Sequence of chain 1.C:
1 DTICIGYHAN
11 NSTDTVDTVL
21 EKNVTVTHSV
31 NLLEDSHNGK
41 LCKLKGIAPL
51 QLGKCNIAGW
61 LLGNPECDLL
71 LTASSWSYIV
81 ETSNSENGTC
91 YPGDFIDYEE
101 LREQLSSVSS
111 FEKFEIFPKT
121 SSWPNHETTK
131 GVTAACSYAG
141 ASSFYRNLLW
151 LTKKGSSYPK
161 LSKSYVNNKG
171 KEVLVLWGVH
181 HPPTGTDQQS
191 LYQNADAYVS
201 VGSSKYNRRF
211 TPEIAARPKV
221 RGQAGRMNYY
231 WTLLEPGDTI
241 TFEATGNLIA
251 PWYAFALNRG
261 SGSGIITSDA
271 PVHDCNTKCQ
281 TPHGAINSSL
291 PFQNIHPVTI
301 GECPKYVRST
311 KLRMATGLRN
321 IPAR

Binding-site contacts:
Ligand atom C5 contacts residue ASN87 of chain 1.C at 3.6 Å.
Ligand atom C3 contacts residue ARG221 of chain 1.C at 3.2 Å.
Ligand atom C1 contacts residue ARG221 of chain 1.C at 4.5 Å.
Ligand atom C1 contacts residue GLU66 of chain 1.C at 4.3 Å.
Ligand atom O7 contacts residue CYS90 of chain 1.C at 3.2 Å.
Ligand atom O6 contacts residue GLU86 of chain 1.C at 3.5 Å (salt-bridge).
Ligand atom C7 contacts residue GLU66 of chain 1.C at 3.9 Å.
Ligand atom C7 contacts residue ASN64 of chain 1.C at 3.7 Å.
Ligand atom N2 contacts residue GLU66 of chain 1.C at 3.6 Å.
Ligand atom C8 contacts residue ASN87 of chain 1.C at 4.2 Å.
Ligand atom O3 contacts residue ARG221 of chain 1.C at 2.5 Å (salt-bridge).
Ligand atom C8 contacts residue CYS90 of chain 1.C at 4.0 Å (hydrophobic).
Ligand atom C1 contacts residue ASN87 of chain 1.C at 1.4 Å.
Ligand atom C3 contacts residue ASN87 of chain 1.C at 3.6 Å.
Ligand atom C6 contacts residue ARG221 of chain 1.C at 4.4 Å.
Ligand atom O5 contacts residue GLU86 of chain 1.C at 4.3 Å.
Ligand atom O6 contacts residue ARG221 of chain 1.C at 4.3 Å.
Ligand atom C7 contacts residue ASN87 of chain 1.C at 3.0 Å.
Ligand atom O7 contacts residue ASN64 of chain 1.C at 3.1 Å (h-bond).
Ligand atom C6 contacts residue GLU86 of chain 1.C at 4.2 Å.
Ligand atom C7 contacts residue CYS90 of chain 1.C at 4.0 Å (hydrophobic).
Ligand atom O5 contacts residue ARG221 of chain 1.C at 3.8 Å.
Ligand atom O4 contacts residue ARG221 of chain 1.C at 4.4 Å.
Ligand atom N2 contacts residue ARG221 of chain 1.C at 3.6 Å.
Ligand atom C4 contacts residue ASN87 of chain 1.C at 4.1 Å.
Ligand atom O5 contacts residue ASN87 of chain 1.C at 2.4 Å (h-bond).
Ligand atom C8 contacts residue CYS136 of chain 1.C at 4.4 Å (hydrophobic).
Ligand atom C8 contacts residue SER137 of chain 1.C at 4.1 Å.
Ligand atom C4 contacts residue ARG221 of chain 1.C at 3.6 Å.
Ligand atom O7 contacts residue ARG221 of chain 1.C at 3.4 Å (salt-bridge).
Ligand atom C8 contacts residue ASN64 of chain 1.C at 3.3 Å.
Ligand atom C8 contacts residue GLU66 of chain 1.C at 3.7 Å.
Ligand atom C7 contacts residue ARG221 of chain 1.C at 3.7 Å.
Ligand atom C2 contacts residue ARG221 of chain 1.C at 3.1 Å.
Ligand atom C2 contacts residue ASN87 of chain 1.C at 2.3 Å.
Ligand atom O7 contacts residue ASN87 of chain 1.C at 3.0 Å (h-bond).
Ligand atom N2 contacts residue ASN87 of chain 1.C at 2.7 Å (h-bond).

The small molecule below binds the protein below.
Small molecule (SMILES): CC(=O)N[C@H]1[C@H](O[C@H]2[C@H](O)[C@@H](NC(C)=O)CO[C@@H]2CO)O[C@H](CO)[C@@H](O)[C@@H]1O